Sequence of chain 13.B:
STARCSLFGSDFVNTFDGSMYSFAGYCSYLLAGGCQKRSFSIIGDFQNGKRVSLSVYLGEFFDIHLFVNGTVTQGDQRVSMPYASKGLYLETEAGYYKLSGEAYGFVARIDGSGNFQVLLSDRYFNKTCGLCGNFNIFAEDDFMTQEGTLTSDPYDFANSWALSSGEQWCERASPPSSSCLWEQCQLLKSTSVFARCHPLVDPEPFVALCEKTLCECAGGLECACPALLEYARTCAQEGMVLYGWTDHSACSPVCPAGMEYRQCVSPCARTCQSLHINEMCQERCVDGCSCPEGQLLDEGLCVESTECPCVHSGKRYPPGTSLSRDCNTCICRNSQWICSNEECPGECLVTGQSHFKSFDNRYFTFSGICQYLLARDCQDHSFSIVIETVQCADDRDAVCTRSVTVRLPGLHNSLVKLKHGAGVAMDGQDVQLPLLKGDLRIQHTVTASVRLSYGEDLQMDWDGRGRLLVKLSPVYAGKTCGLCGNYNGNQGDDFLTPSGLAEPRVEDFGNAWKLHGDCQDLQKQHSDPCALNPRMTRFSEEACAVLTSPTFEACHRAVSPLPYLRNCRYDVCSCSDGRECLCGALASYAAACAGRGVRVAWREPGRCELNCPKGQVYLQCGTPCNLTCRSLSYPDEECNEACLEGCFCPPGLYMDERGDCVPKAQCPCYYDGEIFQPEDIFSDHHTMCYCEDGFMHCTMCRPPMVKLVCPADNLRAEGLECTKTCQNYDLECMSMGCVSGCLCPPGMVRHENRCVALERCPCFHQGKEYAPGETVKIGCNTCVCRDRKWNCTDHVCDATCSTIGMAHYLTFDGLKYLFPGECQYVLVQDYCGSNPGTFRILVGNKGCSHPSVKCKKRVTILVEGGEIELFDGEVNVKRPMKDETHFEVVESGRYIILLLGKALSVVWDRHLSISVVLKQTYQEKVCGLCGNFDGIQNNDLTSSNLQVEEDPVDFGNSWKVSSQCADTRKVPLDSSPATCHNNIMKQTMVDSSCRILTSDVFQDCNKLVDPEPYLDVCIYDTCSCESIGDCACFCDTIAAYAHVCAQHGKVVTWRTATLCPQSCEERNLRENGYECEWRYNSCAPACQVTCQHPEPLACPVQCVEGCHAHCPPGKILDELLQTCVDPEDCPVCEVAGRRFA

This small molecule binds to this protein.
Small molecule (SMILES): CC(=O)N[C@@H]1[C@@H](O)[C@H](O)[C@@H](CO)O[C@H]1O

Binding-site contacts:
Ligand atom C5 contacts residue ASN857 of chain 13.B at 3.7 Å.
Ligand atom C7 contacts residue ASN857 of chain 13.B at 3.2 Å.
Ligand atom C8 contacts residue ASN857 of chain 13.B at 4.2 Å.
Ligand atom N2 contacts residue ASN857 of chain 13.B at 2.9 Å (h-bond).
Ligand atom C2 contacts residue ASN857 of chain 13.B at 2.5 Å.
Ligand atom C4 contacts residue ASN857 of chain 13.B at 4.2 Å.
Ligand atom O7 contacts residue ASN857 of chain 13.B at 3.1 Å (h-bond).
Ligand atom C3 contacts residue ASN857 of chain 13.B at 3.8 Å.
Ligand atom C1 contacts residue ASN857 of chain 13.B at 1.4 Å.
Ligand atom O5 contacts residue ASN857 of chain 13.B at 2.4 Å (h-bond).